Binding-site contacts:
Ligand atom CAZ contacts residue ASN114 of chain 1.D at 4.1 Å.
Ligand atom CAM contacts residue HIS117 of chain 1.D at 3.6 Å.
Ligand atom CAS contacts residue ASN115 of chain 1.B at 4.2 Å.
Ligand atom CAR contacts residue GLU111 of chain 1.D at 2.9 Å.
Ligand atom OAE contacts residue ASN114 of chain 1.D at 3.6 Å (h-bond).
Ligand atom OAD contacts residue LEU118 of chain 1.D at 4.3 Å.
Ligand atom CAR contacts residue ASN114 of chain 1.D at 3.4 Å.
Ligand atom CBB contacts residue ASN114 of chain 1.D at 4.2 Å.
Ligand atom CAG contacts residue GLN110 of chain 1.D at 4.0 Å.
Ligand atom CBC contacts residue HIS117 of chain 1.D at 4.2 Å.
Ligand atom CAG contacts residue HIS117 of chain 1.D at 4.1 Å.
Ligand atom CAL contacts residue HIS117 of chain 1.D at 3.5 Å.
Ligand atom CBE contacts residue GLU111 of chain 1.D at 4.3 Å.
Ligand atom CAI contacts residue HIS117 of chain 1.D at 3.3 Å.
Ligand atom CAH contacts residue SER121 of chain 1.D at 2.9 Å.
Ligand atom CAS contacts residue ASN114 of chain 1.D at 4.0 Å.
Ligand atom CAT contacts residue THR119 of chain 1.B at 3.3 Å.
Ligand atom OAD contacts residue ASN114 of chain 1.D at 3.2 Å.
Ligand atom CAG contacts residue ILE113 of chain 1.D at 3.5 Å (hydrophobic).
Ligand atom CAP contacts residue LEU118 of chain 1.D at 3.8 Å (hydrophobic).
Ligand atom CAJ contacts residue ASN114 of chain 1.D at 3.0 Å.
Ligand atom CAI contacts residue ILE113 of chain 1.D at 4.2 Å (hydrophobic).
Ligand atom CAJ contacts residue ILE113 of chain 1.D at 4.2 Å (hydrophobic).
Ligand atom CAU contacts residue THR119 of chain 1.B at 4.0 Å.
Ligand atom CAU contacts residue LEU118 of chain 1.D at 4.2 Å (hydrophobic).
Ligand atom CAP contacts residue HIS117 of chain 1.D at 3.6 Å.
Ligand atom CBA contacts residue ASN114 of chain 1.D at 4.0 Å.
Ligand atom CAG contacts residue ASN114 of chain 1.D at 4.1 Å.
Ligand atom CAG contacts residue PRO99 of chain 1.D at 4.2 Å (hydrophobic).
Ligand atom CAK contacts residue SER121 of chain 1.D at 3.9 Å.
Ligand atom CBE contacts residue ASN114 of chain 1.D at 4.1 Å.
Ligand atom CAJ contacts residue GLN110 of chain 1.D at 3.4 Å.
Ligand atom OAF contacts residue GLU111 of chain 1.D at 2.9 Å (salt-bridge).
Ligand atom CAL contacts residue SER121 of chain 1.D at 3.5 Å.
Ligand atom CAL contacts residue LEU118 of chain 1.D at 3.4 Å (hydrophobic).
Ligand atom CBF contacts residue THR119 of chain 1.B at 4.2 Å.
Ligand atom OAF contacts residue TYR112 of chain 1.B at 3.6 Å.
Ligand atom CAH contacts residue HIS117 of chain 1.D at 4.1 Å.
Ligand atom CAT contacts residue LEU118 of chain 1.D at 4.2 Å (hydrophobic).
Ligand atom CAN contacts residue ASN114 of chain 1.D at 3.1 Å.

This small molecule binds to this protein.
Small molecule (SMILES): CC[C@H](N)C(=O)N[C@@H]1C(=O)N2[C@@H](CC[C@@H]1CO)CC[C@H]2C(=O)NC(c1ccccc1)c1ccccc1

Sequence of chain 1.B:
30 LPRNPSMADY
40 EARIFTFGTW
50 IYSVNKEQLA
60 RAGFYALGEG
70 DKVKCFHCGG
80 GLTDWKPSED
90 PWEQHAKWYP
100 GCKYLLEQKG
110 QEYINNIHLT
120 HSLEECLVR

Sequence of chain 1.D:
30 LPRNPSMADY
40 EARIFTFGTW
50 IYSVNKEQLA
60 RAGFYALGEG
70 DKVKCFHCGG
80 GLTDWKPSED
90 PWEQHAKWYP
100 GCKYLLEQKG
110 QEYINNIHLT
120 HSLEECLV